Binding-site contacts:
Ligand atom O5 contacts residue PHE20 of chain 1.B at 4.0 Å.
Ligand atom C3 contacts residue LYS23 of chain 1.B at 3.3 Å.
Ligand atom O4 contacts residue PHE20 of chain 1.B at 4.1 Å.
Ligand atom O4 contacts residue PHE18 of chain 1.B at 3.9 Å.
Ligand atom O3 contacts residue ASP42 of chain 1.B at 4.1 Å.
Ligand atom O3 contacts residue LYS23 of chain 1.B at 2.6 Å (salt-bridge).
Ligand atom C3 contacts residue ASP42 of chain 1.B at 3.9 Å.
Ligand atom C2 contacts residue ASN74 of chain 1.B at 2.5 Å.
Ligand atom O4 contacts residue LYS23 of chain 1.B at 2.5 Å (salt-bridge).
Ligand atom C6 contacts residue PHE18 of chain 1.B at 3.6 Å (hydrophobic).
Ligand atom C5 contacts residue PHE20 of chain 1.B at 3.7 Å (hydrophobic).
Ligand atom O7 contacts residue ARG78 of chain 1.B at 3.5 Å (salt-bridge).
Ligand atom O5 contacts residue ASN74 of chain 1.B at 3.9 Å.
Ligand atom C6 contacts residue PHE73 of chain 1.B at 3.7 Å (hydrophobic).
Ligand atom C6 contacts residue GLN72 of chain 1.B at 3.6 Å.
Ligand atom C4 contacts residue LYS23 of chain 1.B at 3.4 Å.
Ligand atom N2 contacts residue ASN74 of chain 1.B at 3.0 Å (h-bond).
Ligand atom C5 contacts residue ASN74 of chain 1.B at 3.7 Å.
Ligand atom C6 contacts residue PHE20 of chain 1.B at 3.6 Å (hydrophobic).
Ligand atom C1 contacts residue THR76 of chain 1.B at 3.9 Å.
Ligand atom C3 contacts residue PHE18 of chain 1.B at 3.8 Å (hydrophobic).
Ligand atom C6 contacts residue ASN74 of chain 1.B at 4.1 Å.
Ligand atom C2 contacts residue PHE18 of chain 1.B at 3.5 Å (hydrophobic).
Ligand atom O7 contacts residue ASN74 of chain 1.B at 3.5 Å (h-bond).
Ligand atom C4 contacts residue PHE18 of chain 1.B at 3.8 Å (hydrophobic).
Ligand atom C8 contacts residue ASP42 of chain 1.B at 3.6 Å.
Ligand atom C8 contacts residue LYS111 of chain 1.B at 3.3 Å.
Ligand atom O6 contacts residue PHE20 of chain 1.B at 3.7 Å.
Ligand atom C2 contacts residue PHE20 of chain 1.B at 3.9 Å (hydrophobic).
Ligand atom C7 contacts residue ASN74 of chain 1.B at 3.5 Å.
Ligand atom O5 contacts residue ASN74 of chain 1.B at 2.4 Å (h-bond).
Ligand atom C7 contacts residue ASP42 of chain 1.B at 3.8 Å.
Ligand atom C1 contacts residue PHE20 of chain 1.B at 3.6 Å (hydrophobic).
Ligand atom C3 contacts residue ASN74 of chain 1.B at 3.8 Å.
Ligand atom N2 contacts residue ASP42 of chain 1.B at 3.0 Å (salt-bridge).
Ligand atom C1 contacts residue PHE18 of chain 1.B at 3.5 Å (hydrophobic).
Ligand atom O4 contacts residue VAL41 of chain 1.B at 3.7 Å.
Ligand atom C6 contacts residue PHE20 of chain 1.B at 4.0 Å (hydrophobic).
Ligand atom C1 contacts residue ASN74 of chain 1.B at 1.4 Å.
Ligand atom C2 contacts residue ASP42 of chain 1.B at 4.0 Å.

This protein binds this small molecule.
Small molecule (SMILES): CC(=O)N[C@H]1[C@H](O[C@H]2[C@H](O)[C@@H](NC(C)=O)CO[C@@H]2CO[C@@H]2O[C@@H](C)[C@@H](O)[C@@H](O)[C@@H]2O)O[C@H](CO)[C@@H](O[C@@H]2O[C@H](CO[C@H]3O[C@H](CO)[C@@H](O)[C@H](O)[C@@H]3O[C@@H]3O[C@H](CO)[C@@H](O)[C@H](O)[C@H]3NC(C)=O)[C@@H](O)[C@H](O[C@H]3O[C@H](CO)[C@@H](O)[C@H](O)[C@@H]3O[C@@H]3O[C@H](CO)[C@@H](O)[C@H](O)[C@H]3NC(C)=O)[C@@H]2O)[C@@H]1O

Sequence of chain 1.B:
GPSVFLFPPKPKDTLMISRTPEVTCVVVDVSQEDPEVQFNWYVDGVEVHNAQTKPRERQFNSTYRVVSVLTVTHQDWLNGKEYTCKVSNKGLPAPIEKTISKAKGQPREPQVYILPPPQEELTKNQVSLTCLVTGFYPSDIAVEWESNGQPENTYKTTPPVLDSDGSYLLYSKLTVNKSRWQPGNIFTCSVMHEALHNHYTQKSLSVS